Sequence of chain 1.C:
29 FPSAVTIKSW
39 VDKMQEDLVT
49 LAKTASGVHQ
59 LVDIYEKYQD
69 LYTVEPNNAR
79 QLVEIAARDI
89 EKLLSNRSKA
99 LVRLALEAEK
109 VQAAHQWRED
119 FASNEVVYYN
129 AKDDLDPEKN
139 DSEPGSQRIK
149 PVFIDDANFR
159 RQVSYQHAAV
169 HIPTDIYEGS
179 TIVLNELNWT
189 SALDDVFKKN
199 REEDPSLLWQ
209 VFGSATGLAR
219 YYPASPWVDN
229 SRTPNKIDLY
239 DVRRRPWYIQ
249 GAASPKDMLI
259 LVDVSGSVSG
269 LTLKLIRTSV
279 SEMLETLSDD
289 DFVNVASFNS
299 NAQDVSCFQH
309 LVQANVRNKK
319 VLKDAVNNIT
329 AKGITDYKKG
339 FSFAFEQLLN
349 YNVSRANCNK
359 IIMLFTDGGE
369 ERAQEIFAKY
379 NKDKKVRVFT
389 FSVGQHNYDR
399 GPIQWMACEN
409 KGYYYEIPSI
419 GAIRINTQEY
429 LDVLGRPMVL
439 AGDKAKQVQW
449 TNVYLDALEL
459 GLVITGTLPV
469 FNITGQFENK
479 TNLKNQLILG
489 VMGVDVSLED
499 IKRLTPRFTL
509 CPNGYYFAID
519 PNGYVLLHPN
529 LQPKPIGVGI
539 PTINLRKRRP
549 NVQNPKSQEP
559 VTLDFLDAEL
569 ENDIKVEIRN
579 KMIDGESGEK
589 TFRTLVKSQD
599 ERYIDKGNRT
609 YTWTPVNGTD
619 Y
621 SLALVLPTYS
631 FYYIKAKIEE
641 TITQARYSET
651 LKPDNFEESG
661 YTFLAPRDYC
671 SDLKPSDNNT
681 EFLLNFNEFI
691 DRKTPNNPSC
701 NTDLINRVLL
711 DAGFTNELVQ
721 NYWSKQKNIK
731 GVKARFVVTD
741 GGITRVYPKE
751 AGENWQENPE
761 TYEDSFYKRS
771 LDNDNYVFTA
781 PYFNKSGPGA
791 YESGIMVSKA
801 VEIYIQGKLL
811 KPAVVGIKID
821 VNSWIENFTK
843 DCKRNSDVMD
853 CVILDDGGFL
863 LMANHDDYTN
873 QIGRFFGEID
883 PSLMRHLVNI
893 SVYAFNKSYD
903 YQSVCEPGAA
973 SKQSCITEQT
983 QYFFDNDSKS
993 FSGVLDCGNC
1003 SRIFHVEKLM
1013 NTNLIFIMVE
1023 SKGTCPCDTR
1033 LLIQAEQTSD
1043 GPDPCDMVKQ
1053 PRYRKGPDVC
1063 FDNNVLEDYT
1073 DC

Binding-site contacts:
Ligand atom C3 contacts residue LYS90 of chain 1.C at 3.5 Å.
Ligand atom C3 contacts residue ASN94 of chain 1.C at 3.8 Å.
Ligand atom C8 contacts residue ASN94 of chain 1.C at 4.5 Å.
Ligand atom C6 contacts residue ASN94 of chain 1.C at 4.4 Å.
Ligand atom C8 contacts residue LEU91 of chain 1.C at 4.0 Å (hydrophobic).
Ligand atom O7 contacts residue ASP202 of chain 1.C at 4.5 Å.
Ligand atom C4 contacts residue ASN94 of chain 1.C at 4.3 Å.
Ligand atom C7 contacts residue ASN94 of chain 1.C at 3.4 Å.
Ligand atom O3 contacts residue LYS90 of chain 1.C at 3.7 Å.
Ligand atom C5 contacts residue ASN94 of chain 1.C at 3.7 Å.
Ligand atom C1 contacts residue ASN94 of chain 1.C at 1.5 Å.
Ligand atom N2 contacts residue LYS90 of chain 1.C at 2.9 Å (salt-bridge).
Ligand atom C2 contacts residue ASN94 of chain 1.C at 2.5 Å.
Ligand atom C8 contacts residue LYS90 of chain 1.C at 3.5 Å.
Ligand atom O7 contacts residue ASN94 of chain 1.C at 3.7 Å.
Ligand atom O5 contacts residue ASN94 of chain 1.C at 2.5 Å (h-bond).
Ligand atom N2 contacts residue ASN94 of chain 1.C at 2.8 Å (h-bond).
Ligand atom C1 contacts residue LYS90 of chain 1.C at 4.2 Å.
Ligand atom C2 contacts residue LYS90 of chain 1.C at 3.8 Å.
Ligand atom C7 contacts residue LYS90 of chain 1.C at 3.6 Å.

The small molecule below binds the protein below.
Small molecule (SMILES): CC(=O)N[C@@H]1[C@@H](O)[C@H](O)[C@@H](CO)O[C@H]1O